Sequence of chain 18.D:
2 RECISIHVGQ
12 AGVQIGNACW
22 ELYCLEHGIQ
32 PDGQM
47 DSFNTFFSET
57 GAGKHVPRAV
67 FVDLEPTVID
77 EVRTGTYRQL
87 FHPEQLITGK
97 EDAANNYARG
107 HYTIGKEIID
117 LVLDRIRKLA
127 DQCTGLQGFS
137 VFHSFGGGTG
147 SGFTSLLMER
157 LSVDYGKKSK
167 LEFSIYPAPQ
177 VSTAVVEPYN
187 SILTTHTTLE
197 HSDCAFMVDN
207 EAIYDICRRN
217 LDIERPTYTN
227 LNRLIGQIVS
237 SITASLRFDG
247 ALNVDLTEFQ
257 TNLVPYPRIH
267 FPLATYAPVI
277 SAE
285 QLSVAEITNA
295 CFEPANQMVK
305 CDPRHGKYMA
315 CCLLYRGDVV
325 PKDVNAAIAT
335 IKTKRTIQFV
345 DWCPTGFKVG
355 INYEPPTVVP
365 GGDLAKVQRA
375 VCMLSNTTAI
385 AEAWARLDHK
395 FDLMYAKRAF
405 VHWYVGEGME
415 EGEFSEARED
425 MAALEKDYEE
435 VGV

Sequence of chain 18.E:
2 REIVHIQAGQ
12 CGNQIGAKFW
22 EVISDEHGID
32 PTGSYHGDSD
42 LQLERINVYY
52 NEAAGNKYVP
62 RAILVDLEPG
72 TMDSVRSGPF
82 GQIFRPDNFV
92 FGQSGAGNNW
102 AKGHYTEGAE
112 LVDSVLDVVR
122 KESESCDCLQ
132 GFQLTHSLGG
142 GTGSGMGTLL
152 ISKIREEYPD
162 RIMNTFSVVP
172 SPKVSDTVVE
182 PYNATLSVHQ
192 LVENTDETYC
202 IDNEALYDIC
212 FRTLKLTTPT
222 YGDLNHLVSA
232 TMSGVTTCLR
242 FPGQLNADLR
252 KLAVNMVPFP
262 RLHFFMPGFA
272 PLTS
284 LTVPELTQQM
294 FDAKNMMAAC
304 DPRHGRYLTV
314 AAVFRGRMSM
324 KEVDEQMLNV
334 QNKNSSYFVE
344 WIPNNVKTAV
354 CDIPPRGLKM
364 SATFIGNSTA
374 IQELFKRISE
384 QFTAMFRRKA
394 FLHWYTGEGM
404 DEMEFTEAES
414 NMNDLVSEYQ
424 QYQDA

A small-molecule ligand and the protein it binds are described below.
Small molecule (SMILES): COc1cc2c(c(OC)c1OC)-c1ccc(OC)c(=O)cc1[C@@H](NC(=O)CS)CC2

Binding-site contacts:
Ligand atom C6 contacts residue LEU240 of chain 18.E at 3.7 Å (hydrophobic).
Ligand atom C8 contacts residue LEU253 of chain 18.E at 3.7 Å (hydrophobic).
Ligand atom C19 contacts residue ASN256 of chain 18.E at 3.8 Å.
Ligand atom C9 contacts residue LEU253 of chain 18.E at 3.8 Å (hydrophobic).
Ligand atom C16 contacts residue LYS350 of chain 18.E at 3.4 Å.
Ligand atom C5 contacts residue LEU253 of chain 18.E at 3.8 Å (hydrophobic).
Ligand atom O4 contacts residue LEU246 of chain 18.E at 3.8 Å.
Ligand atom C4 contacts residue ILE368 of chain 18.E at 3.3 Å (hydrophobic).
Ligand atom C17 contacts residue LYS350 of chain 18.E at 3.9 Å.
Ligand atom O1 contacts residue LEU253 of chain 18.E at 3.9 Å.
Ligand atom O1 contacts residue ALA314 of chain 18.E at 3.3 Å.
Ligand atom C1 contacts residue LEU253 of chain 18.E at 3.4 Å (hydrophobic).
Ligand atom C2 contacts residue ALA314 of chain 18.E at 3.8 Å (hydrophobic).
Ligand atom O3 contacts residue ALA248 of chain 18.E at 3.2 Å.
Ligand atom O2 contacts residue CYS239 of chain 18.E at 3.1 Å (h-bond).
Ligand atom C18 contacts residue VAL181 of chain 18.D at 3.8 Å (hydrophobic).
Ligand atom S1 contacts residue SER178 of chain 18.D at 3.1 Å.
Ligand atom C6 contacts residue CYS239 of chain 18.E at 3.8 Å (hydrophobic).
Ligand atom O6 contacts residue ASN256 of chain 18.E at 3.6 Å.
Ligand atom C4 contacts residue VAL236 of chain 18.E at 3.8 Å (hydrophobic).
Ligand atom C18 contacts residue VAL313 of chain 18.E at 3.3 Å (hydrophobic).
Ligand atom O3 contacts residue CYS239 of chain 18.E at 3.2 Å (h-bond).
Ligand atom C7 contacts residue LEU253 of chain 18.E at 3.9 Å (hydrophobic).
Ligand atom C22 contacts residue LEU253 of chain 18.E at 3.4 Å (hydrophobic).
Ligand atom O6 contacts residue VAL181 of chain 18.D at 3.1 Å.
Ligand atom C17 contacts residue ASN256 of chain 18.E at 3.8 Å.
Ligand atom C20 contacts residue LEU253 of chain 18.E at 3.9 Å (hydrophobic).
Ligand atom O5 contacts residue LYS350 of chain 18.E at 2.9 Å.
Ligand atom O5 contacts residue THR179 of chain 18.D at 3.9 Å.
Ligand atom C6 contacts residue VAL236 of chain 18.E at 3.8 Å (hydrophobic).
Ligand atom C7 contacts residue ALA248 of chain 18.E at 3.3 Å (hydrophobic).
Ligand atom S1 contacts residue THR179 of chain 18.D at 3.8 Å.
Ligand atom C12 contacts residue LEU246 of chain 18.E at 3.8 Å (hydrophobic).
Ligand atom C5 contacts residue CYS239 of chain 18.E at 3.8 Å (hydrophobic).
Ligand atom O5 contacts residue VAL181 of chain 18.D at 3.8 Å.
Ligand atom C3 contacts residue CYS239 of chain 18.E at 3.7 Å (hydrophobic).
Ligand atom C18 contacts residue MET257 of chain 18.E at 3.5 Å (hydrophobic).
Ligand atom O5 contacts residue ALA180 of chain 18.D at 3.7 Å.
Ligand atom C5 contacts residue ALA248 of chain 18.E at 3.8 Å (hydrophobic).
Ligand atom C3 contacts residue LEU253 of chain 18.E at 3.6 Å (hydrophobic).